Sequence of chain 1.C:
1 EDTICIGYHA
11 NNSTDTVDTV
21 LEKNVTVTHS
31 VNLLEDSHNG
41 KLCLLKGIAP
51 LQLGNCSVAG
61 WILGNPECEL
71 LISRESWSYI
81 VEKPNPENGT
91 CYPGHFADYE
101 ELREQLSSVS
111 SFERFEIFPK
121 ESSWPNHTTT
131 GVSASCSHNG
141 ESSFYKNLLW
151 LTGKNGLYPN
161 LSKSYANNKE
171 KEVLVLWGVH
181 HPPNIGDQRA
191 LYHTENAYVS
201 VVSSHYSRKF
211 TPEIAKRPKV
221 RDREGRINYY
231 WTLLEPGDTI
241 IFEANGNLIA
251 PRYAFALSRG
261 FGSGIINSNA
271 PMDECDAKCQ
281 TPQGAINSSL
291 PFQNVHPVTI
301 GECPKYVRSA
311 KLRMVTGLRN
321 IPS

This small molecule binds to this protein.
Small molecule (SMILES): CC(=O)N[C@@H]1[C@@H](O)[C@H](O)[C@@H](CO)O[C@H]1O

Binding-site contacts:
Ligand atom C2 contacts residue ASN24 of chain 1.C at 2.5 Å.
Ligand atom N2 contacts residue ASN24 of chain 1.C at 2.8 Å (h-bond).
Ligand atom C1 contacts residue ASN24 of chain 1.C at 1.4 Å.
Ligand atom O7 contacts residue ASN24 of chain 1.C at 3.1 Å (h-bond).
Ligand atom C1 contacts residue LYS23 of chain 1.C at 4.5 Å.
Ligand atom C8 contacts residue ASN24 of chain 1.C at 4.3 Å.
Ligand atom C3 contacts residue ASN24 of chain 1.C at 3.8 Å.
Ligand atom O5 contacts residue ASN24 of chain 1.C at 2.4 Å (h-bond).
Ligand atom C5 contacts residue ASN24 of chain 1.C at 3.7 Å.
Ligand atom C4 contacts residue ASN24 of chain 1.C at 4.2 Å.
Ligand atom C7 contacts residue ASN24 of chain 1.C at 3.2 Å.